Sequence of chain 1.A:
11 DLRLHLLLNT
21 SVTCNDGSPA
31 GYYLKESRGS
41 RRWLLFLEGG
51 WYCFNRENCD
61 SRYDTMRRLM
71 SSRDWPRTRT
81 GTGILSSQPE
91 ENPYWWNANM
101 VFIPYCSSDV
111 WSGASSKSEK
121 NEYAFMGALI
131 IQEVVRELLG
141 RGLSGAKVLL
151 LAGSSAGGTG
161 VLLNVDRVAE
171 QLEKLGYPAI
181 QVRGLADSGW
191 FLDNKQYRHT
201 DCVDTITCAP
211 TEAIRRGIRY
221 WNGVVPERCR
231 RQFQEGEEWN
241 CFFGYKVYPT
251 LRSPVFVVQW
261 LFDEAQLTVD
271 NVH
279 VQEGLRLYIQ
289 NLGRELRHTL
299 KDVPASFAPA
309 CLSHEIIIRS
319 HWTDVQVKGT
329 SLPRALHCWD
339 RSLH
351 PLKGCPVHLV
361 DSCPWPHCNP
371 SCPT

Binding-site contacts:
Ligand atom O01 contacts residue VAL269 of chain 1.A at 3.5 Å.
Ligand atom N05 contacts residue PHE191 of chain 1.A at 3.2 Å.
Ligand atom C04 contacts residue TRP51 of chain 1.A at 3.7 Å (hydrophobic).
Ligand atom CL2 contacts residue ALA156 of chain 1.A at 4.1 Å.
Ligand atom O08 contacts residue PHE191 of chain 1.A at 4.5 Å.
Ligand atom C04 contacts residue PHE191 of chain 1.A at 3.4 Å (hydrophobic).
Ligand atom N05 contacts residue ALA265 of chain 1.A at 3.6 Å.
Ligand atom N06 contacts residue ALA265 of chain 1.A at 4.0 Å.
Ligand atom N06 contacts residue PHE191 of chain 1.A at 3.5 Å.
Ligand atom CL1 contacts residue PHE191 of chain 1.A at 3.7 Å.
Ligand atom C11 contacts residue PHE191 of chain 1.A at 3.3 Å (hydrophobic).
Ligand atom CL1 contacts residue ILE214 of chain 1.A at 4.0 Å.
Ligand atom O01 contacts residue GLN266 of chain 1.A at 3.5 Å (h-bond).
Ligand atom N02 contacts residue PRO210 of chain 1.A at 4.3 Å.
Ligand atom O08 contacts residue SER155 of chain 1.A at 4.2 Å.
Ligand atom O03 contacts residue PRO210 of chain 1.A at 3.4 Å.
Ligand atom N02 contacts residue PHE191 of chain 1.A at 3.4 Å.
Ligand atom CL2 contacts residue PHE191 of chain 1.A at 4.3 Å.
Ligand atom CL2 contacts residue TYR52 of chain 1.A at 3.7 Å.
Ligand atom N02 contacts residue TRP51 of chain 1.A at 4.2 Å.
Ligand atom CL1 contacts residue PRO210 of chain 1.A at 4.0 Å.
Ligand atom C09 contacts residue TYR52 of chain 1.A at 4.1 Å (hydrophobic).
Ligand atom O01 contacts residue PHE191 of chain 1.A at 3.1 Å.
Ligand atom C07 contacts residue PHE191 of chain 1.A at 3.8 Å (hydrophobic).
Ligand atom O03 contacts residue VAL269 of chain 1.A at 3.8 Å.
Ligand atom N05 contacts residue TRP51 of chain 1.A at 3.2 Å.
Ligand atom O08 contacts residue TRP51 of chain 1.A at 3.8 Å.
Ligand atom O01 contacts residue ALA265 of chain 1.A at 3.3 Å (h-bond).
Ligand atom C09 contacts residue TRP51 of chain 1.A at 4.3 Å (hydrophobic).
Ligand atom N02 contacts residue VAL269 of chain 1.A at 3.9 Å.
Ligand atom C11 contacts residue TRP51 of chain 1.A at 4.2 Å (hydrophobic).
Ligand atom O08 contacts residue ALA156 of chain 1.A at 3.5 Å (h-bond).
Ligand atom C09 contacts residue PHE191 of chain 1.A at 3.5 Å (hydrophobic).
Ligand atom C07 contacts residue ALA156 of chain 1.A at 4.3 Å (hydrophobic).
Ligand atom C11 contacts residue TYR52 of chain 1.A at 4.4 Å (hydrophobic).
Ligand atom CL2 contacts residue VAL110 of chain 1.A at 3.9 Å.
Ligand atom C07 contacts residue TRP51 of chain 1.A at 3.8 Å (hydrophobic).
Ligand atom O01 contacts residue TRP51 of chain 1.A at 4.3 Å.
Ligand atom N06 contacts residue TRP51 of chain 1.A at 3.5 Å.
Ligand atom O03 contacts residue PHE191 of chain 1.A at 3.8 Å.

The protein below binds the small molecule below.
Small molecule (SMILES): O=c1[nH]nc([N+](=O)[O-])c(Cl)c1Cl